Binding-site contacts:
Ligand atom O2P contacts residue THR128 of chain 1.A at 3.4 Å (h-bond).
Ligand atom C2 contacts residue ARG7 of chain 1.A at 4.2 Å.
Ligand atom O3' contacts residue THR46 of chain 1.A at 3.0 Å (h-bond).
Ligand atom O5' contacts residue TYR167 of chain 1.A at 3.9 Å.
Ligand atom N1 contacts residue ARG7 of chain 1.A at 4.3 Å.
Ligand atom C2 contacts residue PHE49 of chain 1.A at 3.3 Å (hydrophobic).
Ligand atom C3' contacts residue HIS44 of chain 1.A at 3.9 Å.
Ligand atom C3' contacts residue THR46 of chain 1.A at 3.8 Å.
Ligand atom C2' contacts residue THR46 of chain 1.A at 4.3 Å.
Ligand atom C5' contacts residue PHE9 of chain 1.A at 3.8 Å (hydrophobic).
Ligand atom C3' contacts residue ARG131 of chain 1.A at 3.8 Å.
Ligand atom C1' contacts residue PHE49 of chain 1.A at 4.0 Å (hydrophobic).
Ligand atom O3' contacts residue HIS44 of chain 1.A at 2.9 Å (h-bond).
Ligand atom O2' contacts residue THR46 of chain 1.A at 4.2 Å.
Ligand atom C4 contacts residue PHE49 of chain 1.A at 3.4 Å (hydrophobic).
Ligand atom N6 contacts residue PHE49 of chain 1.A at 3.6 Å.
Ligand atom O2P contacts residue HIS126 of chain 1.A at 2.7 Å (h-bond).
Ligand atom C6 contacts residue PHE49 of chain 1.A at 3.3 Å (hydrophobic).
Ligand atom C4' contacts residue THR46 of chain 1.A at 3.6 Å.
Ligand atom O1P contacts residue ARG131 of chain 1.A at 2.6 Å (salt-bridge).
Ligand atom C1' contacts residue THR46 of chain 1.A at 4.1 Å.
Ligand atom C2' contacts residue ARG131 of chain 1.A at 4.4 Å.
Ligand atom N3 contacts residue PHE49 of chain 1.A at 3.2 Å.
Ligand atom P contacts residue ARG131 of chain 1.A at 3.5 Å.
Ligand atom P contacts residue HIS126 of chain 1.A at 3.9 Å.
Ligand atom C5' contacts residue TYR167 of chain 1.A at 3.5 Å (hydrophobic).
Ligand atom O3' contacts residue ARG131 of chain 1.A at 3.8 Å.
Ligand atom C8 contacts residue PHE49 of chain 1.A at 3.6 Å (hydrophobic).
Ligand atom N1 contacts residue PHE49 of chain 1.A at 3.2 Å.
Ligand atom O3P contacts residue ARG131 of chain 1.A at 2.6 Å (salt-bridge).
Ligand atom N7 contacts residue PHE49 of chain 1.A at 3.6 Å.
Ligand atom C4' contacts residue HIS44 of chain 1.A at 3.9 Å.
Ligand atom O4' contacts residue PHE49 of chain 1.A at 3.4 Å.
Ligand atom N9 contacts residue PHE49 of chain 1.A at 3.6 Å.
Ligand atom C5 contacts residue PHE49 of chain 1.A at 3.5 Å (hydrophobic).
Ligand atom O5' contacts residue SER158 of chain 1.A at 4.3 Å.
Ligand atom O4' contacts residue THR46 of chain 1.A at 4.1 Å.
Ligand atom O1P contacts residue THR128 of chain 1.A at 2.9 Å (h-bond).
Ligand atom P contacts residue THR128 of chain 1.A at 3.7 Å.
Ligand atom O1P contacts residue HIS126 of chain 1.A at 4.0 Å.

Sequence of chain 1.A:
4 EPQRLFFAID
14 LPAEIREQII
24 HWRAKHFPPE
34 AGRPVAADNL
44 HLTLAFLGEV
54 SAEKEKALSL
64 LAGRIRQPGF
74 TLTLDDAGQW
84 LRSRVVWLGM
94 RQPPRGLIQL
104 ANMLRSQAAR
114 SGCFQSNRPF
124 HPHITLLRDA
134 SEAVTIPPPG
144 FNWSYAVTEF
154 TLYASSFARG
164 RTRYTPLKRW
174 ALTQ

A protein and the small-molecule ligand that binds it are described below.
Small molecule (SMILES): Nc1ncnc2c1ncn2[C@@H]1O[C@H](CO)[C@@H](O)[C@H]1OP(=O)(O)O